Binding-site contacts:
Ligand atom C1 contacts residue ASN240 of chain 3.F at 1.5 Å.
Ligand atom C7 contacts residue ASN240 of chain 3.F at 3.2 Å.
Ligand atom O7 contacts residue GLY239 of chain 3.F at 3.6 Å.
Ligand atom O7 contacts residue ASN240 of chain 3.F at 3.0 Å (h-bond).
Ligand atom C2 contacts residue ASN240 of chain 3.F at 2.5 Å.
Ligand atom C3 contacts residue ASN240 of chain 3.F at 3.7 Å.
Ligand atom C4 contacts residue ASN240 of chain 3.F at 4.3 Å.
Ligand atom O5 contacts residue ASN240 of chain 3.F at 2.4 Å (h-bond).
Ligand atom C5 contacts residue ASN240 of chain 3.F at 3.7 Å.
Ligand atom N2 contacts residue ASN240 of chain 3.F at 2.8 Å (h-bond).
Ligand atom C8 contacts residue ASN240 of chain 3.F at 3.9 Å.

This small molecule binds to this protein.
Small molecule (SMILES): CC(=O)N[C@@H]1[C@@H](O)[C@H](O)[C@@H](CO)O[C@H]1O

Sequence of chain 3.F:
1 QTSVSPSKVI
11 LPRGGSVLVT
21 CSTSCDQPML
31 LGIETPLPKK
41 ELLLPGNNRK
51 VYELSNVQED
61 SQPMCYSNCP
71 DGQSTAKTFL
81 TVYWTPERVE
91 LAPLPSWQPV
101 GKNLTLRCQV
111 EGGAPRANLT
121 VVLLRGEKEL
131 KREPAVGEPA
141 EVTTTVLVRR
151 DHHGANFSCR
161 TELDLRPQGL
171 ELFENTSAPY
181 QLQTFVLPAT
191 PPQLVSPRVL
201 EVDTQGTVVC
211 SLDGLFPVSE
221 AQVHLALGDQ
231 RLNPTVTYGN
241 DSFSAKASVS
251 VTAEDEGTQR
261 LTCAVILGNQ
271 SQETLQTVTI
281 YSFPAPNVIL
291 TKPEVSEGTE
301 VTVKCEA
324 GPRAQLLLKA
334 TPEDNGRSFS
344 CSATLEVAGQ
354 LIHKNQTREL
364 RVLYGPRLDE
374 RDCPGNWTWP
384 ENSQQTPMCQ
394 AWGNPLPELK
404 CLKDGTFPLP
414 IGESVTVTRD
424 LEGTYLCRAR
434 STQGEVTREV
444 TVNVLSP